A protein and the small-molecule ligand that binds it are described below.
Small molecule (SMILES): CC(=O)N[C@H]1[C@H](O[C@H]2[C@H](O)[C@@H](NC(C)=O)CO[C@@H]2CO)O[C@H](CO)[C@@H](O)[C@@H]1O

Sequence of chain 1.D:
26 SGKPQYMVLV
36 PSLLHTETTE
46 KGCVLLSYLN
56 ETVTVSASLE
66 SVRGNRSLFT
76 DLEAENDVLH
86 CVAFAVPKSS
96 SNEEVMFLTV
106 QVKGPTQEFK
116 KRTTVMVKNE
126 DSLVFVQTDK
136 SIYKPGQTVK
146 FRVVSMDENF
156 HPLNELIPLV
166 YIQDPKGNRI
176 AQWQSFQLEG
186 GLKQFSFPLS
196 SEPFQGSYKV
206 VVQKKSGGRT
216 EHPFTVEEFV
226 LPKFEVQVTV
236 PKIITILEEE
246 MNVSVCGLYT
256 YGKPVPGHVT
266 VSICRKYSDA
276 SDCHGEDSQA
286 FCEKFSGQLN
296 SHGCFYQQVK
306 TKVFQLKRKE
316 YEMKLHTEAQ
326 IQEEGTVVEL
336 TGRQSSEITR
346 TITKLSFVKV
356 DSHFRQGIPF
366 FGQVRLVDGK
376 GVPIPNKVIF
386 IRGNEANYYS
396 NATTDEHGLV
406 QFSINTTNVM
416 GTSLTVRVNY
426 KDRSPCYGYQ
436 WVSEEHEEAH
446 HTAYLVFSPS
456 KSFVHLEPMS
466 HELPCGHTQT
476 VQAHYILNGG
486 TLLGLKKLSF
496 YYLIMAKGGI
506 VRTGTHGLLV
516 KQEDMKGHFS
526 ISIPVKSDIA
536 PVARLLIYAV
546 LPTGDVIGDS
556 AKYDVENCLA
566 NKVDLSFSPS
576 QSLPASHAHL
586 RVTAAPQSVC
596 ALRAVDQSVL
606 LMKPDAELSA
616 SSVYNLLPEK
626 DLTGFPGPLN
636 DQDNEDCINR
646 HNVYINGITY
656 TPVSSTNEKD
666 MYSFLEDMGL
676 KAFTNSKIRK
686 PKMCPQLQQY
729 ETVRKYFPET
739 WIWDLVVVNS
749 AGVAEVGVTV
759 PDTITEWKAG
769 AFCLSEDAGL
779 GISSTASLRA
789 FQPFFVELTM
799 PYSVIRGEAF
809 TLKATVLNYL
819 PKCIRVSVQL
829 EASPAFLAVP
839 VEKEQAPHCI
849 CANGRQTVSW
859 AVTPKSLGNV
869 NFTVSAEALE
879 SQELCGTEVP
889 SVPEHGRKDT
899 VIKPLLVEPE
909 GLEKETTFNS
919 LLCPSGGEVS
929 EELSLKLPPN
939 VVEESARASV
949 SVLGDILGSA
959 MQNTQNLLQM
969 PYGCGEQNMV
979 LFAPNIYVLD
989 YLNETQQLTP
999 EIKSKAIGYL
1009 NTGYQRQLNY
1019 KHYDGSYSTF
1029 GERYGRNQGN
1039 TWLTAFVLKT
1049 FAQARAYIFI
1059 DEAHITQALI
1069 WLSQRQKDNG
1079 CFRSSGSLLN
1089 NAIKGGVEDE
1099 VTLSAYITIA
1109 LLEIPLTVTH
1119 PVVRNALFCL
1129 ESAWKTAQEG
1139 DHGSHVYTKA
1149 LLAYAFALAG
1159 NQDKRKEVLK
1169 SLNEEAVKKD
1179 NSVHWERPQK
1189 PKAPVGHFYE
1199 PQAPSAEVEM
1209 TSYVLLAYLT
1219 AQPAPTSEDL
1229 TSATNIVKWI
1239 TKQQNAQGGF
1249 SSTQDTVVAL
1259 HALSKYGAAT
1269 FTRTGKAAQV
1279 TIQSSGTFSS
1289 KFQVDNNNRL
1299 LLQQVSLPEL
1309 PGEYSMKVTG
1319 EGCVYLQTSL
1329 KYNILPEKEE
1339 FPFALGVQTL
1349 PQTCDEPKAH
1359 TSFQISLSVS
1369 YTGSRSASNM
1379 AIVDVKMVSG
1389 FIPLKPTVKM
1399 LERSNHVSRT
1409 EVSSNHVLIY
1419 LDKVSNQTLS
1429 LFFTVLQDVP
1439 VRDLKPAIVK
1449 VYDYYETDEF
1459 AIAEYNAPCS

Binding-site contacts:
Ligand atom C8 contacts residue THR1370 of chain 1.D at 4.0 Å.
Ligand atom C6 contacts residue ASN1424 of chain 1.D at 4.3 Å.
Ligand atom C1 contacts residue ASN1424 of chain 1.D at 1.7 Å.
Ligand atom C4 contacts residue ASN1424 of chain 1.D at 4.3 Å.
Ligand atom O5 contacts residue ASN1424 of chain 1.D at 2.1 Å (h-bond).
Ligand atom C8 contacts residue ASN1424 of chain 1.D at 4.4 Å.
Ligand atom N2 contacts residue ASN1424 of chain 1.D at 3.5 Å (h-bond).
Ligand atom C5 contacts residue ASN1424 of chain 1.D at 3.5 Å.
Ligand atom C7 contacts residue ASN1424 of chain 1.D at 4.3 Å.
Ligand atom C2 contacts residue ASN1424 of chain 1.D at 2.8 Å.
Ligand atom C3 contacts residue ASN1424 of chain 1.D at 4.1 Å.